Binding-site contacts:
Ligand atom CAH contacts residue MET89 of chain 1.A at 3.9 Å (hydrophobic).
Ligand atom CAH contacts residue ILE93 of chain 1.A at 4.2 Å (hydrophobic).
Ligand atom CAD contacts residue VAL96 of chain 1.A at 3.4 Å (hydrophobic).
Ligand atom CAB contacts residue ALA55 of chain 1.A at 4.1 Å (hydrophobic).
Ligand atom CAC contacts residue LEU54 of chain 1.A at 4.4 Å (hydrophobic).
Ligand atom CAB contacts residue GLU58 of chain 1.A at 3.3 Å.
Ligand atom OAA contacts residue ARG99 of chain 1.A at 3.2 Å (salt-bridge).
Ligand atom OAA contacts residue VAL96 of chain 1.A at 3.4 Å.
Ligand atom CAC contacts residue TYR109 of chain 1.A at 4.0 Å (hydrophobic).
Ligand atom CAI contacts residue LEU92 of chain 1.A at 4.2 Å (hydrophobic).
Ligand atom CAB contacts residue TYR109 of chain 1.A at 4.0 Å (hydrophobic).
Ligand atom CAB contacts residue LEU51 of chain 1.A at 4.3 Å (hydrophobic).
Ligand atom CAB contacts residue LEU54 of chain 1.A at 3.8 Å (hydrophobic).
Ligand atom CAD contacts residue TYR109 of chain 1.A at 3.9 Å (hydrophobic).
Ligand atom CAC contacts residue LEU51 of chain 1.A at 3.5 Å (hydrophobic).
Ligand atom CAI contacts residue TYR109 of chain 1.A at 3.9 Å (hydrophobic).
Ligand atom CAD contacts residue LEU92 of chain 1.A at 3.6 Å (hydrophobic).
Ligand atom OAA contacts residue GLU58 of chain 1.A at 2.4 Å (salt-bridge).
Ligand atom CAC contacts residue ALA55 of chain 1.A at 3.6 Å (hydrophobic).
Ligand atom CAE contacts residue MET89 of chain 1.A at 4.0 Å (hydrophobic).
Ligand atom CAE contacts residue PHE218 of chain 1.A at 3.5 Å (hydrophobic).
Ligand atom OAA contacts residue LEU92 of chain 1.A at 3.8 Å.
Ligand atom CAF contacts residue MET89 of chain 1.A at 4.0 Å (hydrophobic).
Ligand atom CAH contacts residue TYR109 of chain 1.A at 3.9 Å (hydrophobic).
Ligand atom CAJ contacts residue LEU51 of chain 1.A at 4.3 Å (hydrophobic).
Ligand atom CAH contacts residue LEU92 of chain 1.A at 4.3 Å (hydrophobic).
Ligand atom CAJ contacts residue TYR109 of chain 1.A at 3.8 Å (hydrophobic).
Ligand atom CAK contacts residue VAL96 of chain 1.A at 4.3 Å (hydrophobic).
Ligand atom CAI contacts residue GLU58 of chain 1.A at 3.3 Å.
Ligand atom CAF contacts residue PHE218 of chain 1.A at 4.2 Å (hydrophobic).
Ligand atom CAG contacts residue LEU51 of chain 1.A at 4.3 Å (hydrophobic).
Ligand atom CAG contacts residue TYR109 of chain 1.A at 4.1 Å (hydrophobic).
Ligand atom CAF contacts residue TYR109 of chain 1.A at 4.0 Å (hydrophobic).
Ligand atom CAI contacts residue VAL96 of chain 1.A at 3.7 Å (hydrophobic).
Ligand atom CAJ contacts residue ALA55 of chain 1.A at 4.1 Å (hydrophobic).
Ligand atom CAI contacts residue ARG99 of chain 1.A at 4.3 Å.
Ligand atom CAK contacts residue LEU92 of chain 1.A at 4.2 Å (hydrophobic).
Ligand atom CAK contacts residue TYR109 of chain 1.A at 3.5 Å (hydrophobic).
Ligand atom CAG contacts residue PHE218 of chain 1.A at 4.2 Å (hydrophobic).
Ligand atom OAA contacts residue TYR109 of chain 1.A at 4.5 Å.

A protein and the small-molecule ligand that binds it are described below.
Small molecule (SMILES): Oc1ccc2c(c1)CCCC2

Sequence of chain 1.A:
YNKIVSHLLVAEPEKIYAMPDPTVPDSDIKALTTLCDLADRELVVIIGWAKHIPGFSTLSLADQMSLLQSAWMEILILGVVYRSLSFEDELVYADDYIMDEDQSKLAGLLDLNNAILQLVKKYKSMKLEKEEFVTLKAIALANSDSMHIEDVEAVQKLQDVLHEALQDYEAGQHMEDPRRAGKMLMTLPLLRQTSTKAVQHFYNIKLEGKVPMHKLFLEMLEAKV